Sequence of chain 1.G:
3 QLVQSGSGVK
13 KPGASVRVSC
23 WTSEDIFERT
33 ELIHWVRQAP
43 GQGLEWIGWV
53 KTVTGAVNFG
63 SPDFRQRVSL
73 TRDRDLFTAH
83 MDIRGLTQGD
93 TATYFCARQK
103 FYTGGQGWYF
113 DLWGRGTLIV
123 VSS

Binding-site contacts:
Ligand atom C6 contacts residue SER17 of chain 1.G at 3.9 Å.
Ligand atom C6 contacts residue ILE172 of chain 1.A at 4.0 Å (hydrophobic).
Ligand atom O6 contacts residue VAL153 of chain 1.A at 4.3 Å.
Ligand atom C4 contacts residue LYS12 of chain 1.G at 4.3 Å.
Ligand atom O4 contacts residue ARG19 of chain 1.G at 4.2 Å.
Ligand atom O7 contacts residue ASN175 of chain 1.A at 4.2 Å.
Ligand atom O6 contacts residue ARG170 of chain 1.A at 3.1 Å (salt-bridge).
Ligand atom O7 contacts residue LEU78 of chain 1.G at 3.8 Å.
Ligand atom O3 contacts residue LEU78 of chain 1.G at 4.4 Å.
Ligand atom O3 contacts residue ARG86 of chain 1.G at 4.3 Å.
Ligand atom O3 contacts residue ASP75 of chain 1.G at 4.0 Å.
Ligand atom C5 contacts residue ARG170 of chain 1.A at 3.9 Å.
Ligand atom C1 contacts residue THR176 of chain 1.A at 3.9 Å.
Ligand atom C8 contacts residue ASP77 of chain 1.G at 3.6 Å.
Ligand atom C6 contacts residue ARG170 of chain 1.A at 3.4 Å.
Ligand atom O4 contacts residue VAL18 of chain 1.G at 4.1 Å.
Ligand atom N2 contacts residue THR176 of chain 1.A at 4.0 Å.
Ligand atom C6 contacts residue ASP344 of chain 1.A at 3.8 Å.
Ligand atom O4 contacts residue LYS12 of chain 1.G at 3.5 Å (salt-bridge).
Ligand atom O6 contacts residue SER17 of chain 1.G at 3.8 Å.
Ligand atom C2 contacts residue ASN175 of chain 1.A at 2.5 Å.
Ligand atom C6 contacts residue VAL153 of chain 1.A at 4.2 Å (hydrophobic).
Ligand atom C5 contacts residue ASN175 of chain 1.A at 3.8 Å.
Ligand atom C8 contacts residue THR176 of chain 1.A at 3.8 Å.
Ligand atom C3 contacts residue ASN175 of chain 1.A at 3.9 Å.
Ligand atom O5 contacts residue ARG170 of chain 1.A at 3.1 Å (salt-bridge).
Ligand atom O6 contacts residue ASP344 of chain 1.A at 2.9 Å (salt-bridge).
Ligand atom C8 contacts residue LEU78 of chain 1.G at 3.8 Å (hydrophobic).
Ligand atom O5 contacts residue ASN175 of chain 1.A at 2.5 Å (h-bond).
Ligand atom N2 contacts residue ASN175 of chain 1.A at 2.9 Å (h-bond).
Ligand atom C1 contacts residue ASN175 of chain 1.A at 1.5 Å.
Ligand atom C7 contacts residue THR176 of chain 1.A at 4.3 Å.
Ligand atom C4 contacts residue ASN175 of chain 1.A at 4.4 Å.
Ligand atom C7 contacts residue ASN175 of chain 1.A at 3.7 Å.
Ligand atom C7 contacts residue LEU78 of chain 1.G at 4.0 Å (hydrophobic).
Ligand atom C8 contacts residue ILE172 of chain 1.A at 3.9 Å (hydrophobic).
Ligand atom C1 contacts residue ARG170 of chain 1.A at 4.3 Å.
Ligand atom O4 contacts residue SER17 of chain 1.G at 3.3 Å (h-bond).

A protein and the small-molecule ligand that binds it are described below.
Small molecule (SMILES): CC(=O)N[C@H]1[C@H](O[C@H]2[C@H](O)[C@@H](NC(C)=O)CO[C@@H]2CO)O[C@H](CO)[C@@H](O[C@@H]2O[C@H](CO[C@H]3O[C@H](CO)[C@@H](O)[C@H](O)[C@@H]3O)[C@@H](O)[C@H](O[C@H]3O[C@H](CO)[C@@H](O)[C@H](O)[C@@H]3O[C@H]3O[C@H](CO)[C@@H](O)[C@H](O)[C@@H]3O)[C@@H]2O)[C@@H]1O

Sequence of chain 1.A:
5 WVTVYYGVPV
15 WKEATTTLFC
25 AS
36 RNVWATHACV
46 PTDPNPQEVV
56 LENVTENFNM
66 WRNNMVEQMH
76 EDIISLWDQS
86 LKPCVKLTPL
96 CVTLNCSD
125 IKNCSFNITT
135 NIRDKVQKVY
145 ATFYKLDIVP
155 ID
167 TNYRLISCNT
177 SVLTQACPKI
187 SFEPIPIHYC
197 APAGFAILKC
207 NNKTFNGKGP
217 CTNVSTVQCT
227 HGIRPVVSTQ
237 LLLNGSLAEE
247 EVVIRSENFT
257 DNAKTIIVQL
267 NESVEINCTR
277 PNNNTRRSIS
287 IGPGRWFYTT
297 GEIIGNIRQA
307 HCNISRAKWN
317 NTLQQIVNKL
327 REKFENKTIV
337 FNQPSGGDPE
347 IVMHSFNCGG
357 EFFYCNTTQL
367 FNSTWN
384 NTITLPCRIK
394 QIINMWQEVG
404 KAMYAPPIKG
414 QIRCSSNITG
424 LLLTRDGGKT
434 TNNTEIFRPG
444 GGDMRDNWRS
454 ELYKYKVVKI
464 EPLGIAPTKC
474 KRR